Binding-site contacts:
Ligand atom C4 contacts residue ASN92 of chain 1.B at 4.2 Å.
Ligand atom C1 contacts residue ASN92 of chain 1.B at 1.4 Å.
Ligand atom C5 contacts residue ASN92 of chain 1.B at 3.7 Å.
Ligand atom C3 contacts residue ASN92 of chain 1.B at 3.8 Å.
Ligand atom C8 contacts residue ASN92 of chain 1.B at 4.4 Å.
Ligand atom O6 contacts residue THR113 of chain 1.B at 3.8 Å.
Ligand atom O6 contacts residue ASN92 of chain 1.B at 4.3 Å.
Ligand atom O6 contacts residue GLU89 of chain 1.B at 4.4 Å.
Ligand atom C6 contacts residue ASN88 of chain 1.B at 4.2 Å.
Ligand atom C6 contacts residue GLU89 of chain 1.B at 4.0 Å.
Ligand atom O5 contacts residue ASN88 of chain 1.B at 4.5 Å.
Ligand atom O6 contacts residue ASN88 of chain 1.B at 3.7 Å.
Ligand atom C1 contacts residue GLU89 of chain 1.B at 4.1 Å.
Ligand atom C7 contacts residue ASN92 of chain 1.B at 3.3 Å.
Ligand atom N2 contacts residue ASN92 of chain 1.B at 2.9 Å (h-bond).
Ligand atom O5 contacts residue GLU89 of chain 1.B at 3.7 Å.
Ligand atom O7 contacts residue ASN92 of chain 1.B at 3.2 Å.
Ligand atom O5 contacts residue ASN92 of chain 1.B at 2.4 Å (h-bond).
Ligand atom C2 contacts residue ASN92 of chain 1.B at 2.5 Å.
Ligand atom C5 contacts residue GLU89 of chain 1.B at 3.9 Å.

The small molecule below binds the protein below.
Small molecule (SMILES): CC(=O)N[C@@H]1[C@@H](O)[C@H](O)[C@@H](CO)O[C@H]1O

Sequence of chain 1.B:
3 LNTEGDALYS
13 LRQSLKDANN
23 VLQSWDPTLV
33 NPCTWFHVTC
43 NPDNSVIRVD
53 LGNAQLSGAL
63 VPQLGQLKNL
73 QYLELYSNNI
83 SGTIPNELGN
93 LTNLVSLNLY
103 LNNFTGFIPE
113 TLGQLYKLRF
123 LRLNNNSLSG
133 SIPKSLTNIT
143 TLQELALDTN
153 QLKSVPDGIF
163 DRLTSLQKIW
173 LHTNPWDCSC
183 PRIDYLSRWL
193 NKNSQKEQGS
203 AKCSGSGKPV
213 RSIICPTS